Binding-site contacts:
Ligand atom N contacts residue LEU65 of chain 1.A at 3.9 Å.
Ligand atom C5 contacts residue ILE96 of chain 1.A at 4.0 Å (hydrophobic).
Ligand atom S contacts residue GLN97 of chain 1.A at 4.4 Å.
Ligand atom S contacts residue GLU74 of chain 1.A at 3.8 Å.
Ligand atom O1 contacts residue ASN72 of chain 1.A at 3.9 Å.
Ligand atom C7 contacts residue ILE96 of chain 1.A at 3.7 Å (hydrophobic).
Ligand atom C contacts residue GLU74 of chain 1.A at 4.1 Å.
Ligand atom C contacts residue ILE96 of chain 1.A at 3.5 Å (hydrophobic).
Ligand atom C4 contacts residue ILE96 of chain 1.A at 4.3 Å (hydrophobic).
Ligand atom N contacts residue GLU74 of chain 1.A at 2.7 Å (salt-bridge).
Ligand atom O2 contacts residue GLN97 of chain 1.A at 3.2 Å.
Ligand atom S contacts residue ASN72 of chain 1.A at 3.9 Å.
Ligand atom O2 contacts residue GLU74 of chain 1.A at 3.5 Å.
Ligand atom C7 contacts residue ASP77 of chain 1.A at 3.2 Å.
Ligand atom C1 contacts residue ILE96 of chain 1.A at 3.7 Å (hydrophobic).
Ligand atom C6 contacts residue ASP77 of chain 1.A at 4.2 Å.
Ligand atom O contacts residue ASP77 of chain 1.A at 2.6 Å (salt-bridge).
Ligand atom N contacts residue ASN72 of chain 1.A at 4.0 Å.
Ligand atom C1 contacts residue GLU74 of chain 1.A at 3.5 Å.
Ligand atom C2 contacts residue ILE96 of chain 1.A at 4.5 Å (hydrophobic).
Ligand atom O2 contacts residue ASN72 of chain 1.A at 3.2 Å (h-bond).
Ligand atom C2 contacts residue GLU74 of chain 1.A at 4.0 Å.
Ligand atom C contacts residue PHE75 of chain 1.A at 4.2 Å (hydrophobic).
Ligand atom C6 contacts residue ILE96 of chain 1.A at 4.4 Å (hydrophobic).
Ligand atom C1 contacts residue GLN97 of chain 1.A at 4.4 Å.

A protein and the small-molecule ligand that binds it are described below.
Small molecule (SMILES): NS(=O)(=O)c1ccc(CCO)cc1

Sequence of chain 1.A:
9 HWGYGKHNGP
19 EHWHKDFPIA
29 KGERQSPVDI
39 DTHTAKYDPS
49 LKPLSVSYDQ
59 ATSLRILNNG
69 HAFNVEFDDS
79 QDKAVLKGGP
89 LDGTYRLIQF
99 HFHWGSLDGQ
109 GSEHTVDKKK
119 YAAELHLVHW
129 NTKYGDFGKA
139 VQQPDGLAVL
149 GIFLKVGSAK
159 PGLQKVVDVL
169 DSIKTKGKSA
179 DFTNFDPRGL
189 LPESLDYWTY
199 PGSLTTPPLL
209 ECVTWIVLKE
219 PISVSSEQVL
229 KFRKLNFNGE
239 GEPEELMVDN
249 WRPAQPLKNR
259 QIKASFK